Sequence of chain 5.A:
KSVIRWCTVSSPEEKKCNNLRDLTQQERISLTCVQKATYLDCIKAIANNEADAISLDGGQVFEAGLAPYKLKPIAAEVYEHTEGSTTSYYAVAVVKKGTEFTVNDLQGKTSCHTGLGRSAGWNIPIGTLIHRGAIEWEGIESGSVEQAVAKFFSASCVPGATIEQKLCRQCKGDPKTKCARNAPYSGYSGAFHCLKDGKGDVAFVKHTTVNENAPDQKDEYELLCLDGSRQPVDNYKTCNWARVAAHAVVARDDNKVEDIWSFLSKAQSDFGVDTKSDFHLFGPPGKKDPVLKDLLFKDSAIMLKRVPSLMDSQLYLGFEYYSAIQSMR

This protein binds this small molecule.
Small molecule (SMILES): O=C(O)CN(CC(=O)O)CC(=O)O

Binding-site contacts:
Ligand atom O13 contacts residue TYR188 of chain 5.A at 3.9 Å.
Ligand atom C7 contacts residue TYR188 of chain 5.A at 3.0 Å (hydrophobic).
Ligand atom O contacts residue TYR89 of chain 5.A at 2.9 Å (h-bond).
Ligand atom OXT contacts residue SER119 of chain 5.A at 2.9 Å (h-bond).
Ligand atom O12 contacts residue TYR89 of chain 5.A at 3.1 Å (h-bond).
Ligand atom O12 contacts residue SER119 of chain 5.A at 3.6 Å.
Ligand atom N contacts residue FE1 of chain 5.E at 2.8 Å.
Ligand atom O13 contacts residue ALA120 of chain 5.A at 3.5 Å (h-bond).
Ligand atom O contacts residue SER119 of chain 5.A at 3.5 Å.
Ligand atom OXT contacts residue ARG118 of chain 5.A at 3.5 Å.
Ligand atom O8 contacts residue FE1 of chain 5.E at 1.7 Å.
Ligand atom O12 contacts residue ALA120 of chain 5.A at 2.9 Å (h-bond).
Ligand atom CA contacts residue FE1 of chain 5.E at 3.5 Å.
Ligand atom O13 contacts residue ARG118 of chain 5.A at 3.3 Å.
Ligand atom O13 contacts residue GLY121 of chain 5.A at 3.0 Å (h-bond).
Ligand atom CA contacts residue ARG118 of chain 5.A at 3.9 Å.
Ligand atom C11 contacts residue GLY121 of chain 5.A at 3.9 Å.
Ligand atom O12 contacts residue TYR188 of chain 5.A at 2.8 Å (h-bond).
Ligand atom C6 contacts residue FE1 of chain 5.E at 3.2 Å.
Ligand atom O13 contacts residue THR114 of chain 5.A at 2.7 Å (h-bond).
Ligand atom C10 contacts residue FE1 of chain 5.E at 3.2 Å.
Ligand atom C11 contacts residue FE1 of chain 5.E at 3.1 Å.
Ligand atom C10 contacts residue TYR188 of chain 5.A at 3.2 Å (hydrophobic).
Ligand atom C11 contacts residue SER119 of chain 5.A at 3.9 Å.
Ligand atom C11 contacts residue TYR188 of chain 5.A at 3.3 Å (hydrophobic).
Ligand atom C7 contacts residue FE1 of chain 5.E at 2.8 Å.
Ligand atom C11 contacts residue ARG118 of chain 5.A at 3.7 Å.
Ligand atom C contacts residue FE1 of chain 5.E at 3.0 Å.
Ligand atom O9 contacts residue FE1 of chain 5.E at 3.8 Å.
Ligand atom C6 contacts residue TYR188 of chain 5.A at 3.4 Å (hydrophobic).
Ligand atom C contacts residue SER119 of chain 5.A at 3.5 Å.
Ligand atom O9 contacts residue TYR188 of chain 5.A at 3.7 Å.
Ligand atom O8 contacts residue TYR188 of chain 5.A at 2.4 Å (h-bond).
Ligand atom N contacts residue TYR188 of chain 5.A at 3.3 Å (h-bond).
Ligand atom O12 contacts residue FE1 of chain 5.E at 2.2 Å.
Ligand atom O contacts residue FE1 of chain 5.E at 2.0 Å.
Ligand atom C11 contacts residue ALA120 of chain 5.A at 3.5 Å (hydrophobic).
Ligand atom C11 contacts residue THR114 of chain 5.A at 3.8 Å.
Ligand atom O contacts residue TYR188 of chain 5.A at 3.7 Å.
Ligand atom O8 contacts residue TYR89 of chain 5.A at 3.2 Å (h-bond).